Sequence of chain 1.A:
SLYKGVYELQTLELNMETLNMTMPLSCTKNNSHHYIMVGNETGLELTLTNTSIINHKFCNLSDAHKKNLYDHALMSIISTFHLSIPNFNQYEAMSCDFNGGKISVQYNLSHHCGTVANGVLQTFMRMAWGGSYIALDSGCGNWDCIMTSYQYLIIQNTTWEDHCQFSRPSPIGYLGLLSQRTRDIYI

A protein and the small-molecule ligand that binds it are described below.
Small molecule (SMILES): CC(=O)N[C@H]1[C@H](O[C@H]2[C@H](O)[C@@H](NC(C)=O)CO[C@@H]2CO)O[C@H](CO)[C@@H](O[C@@H]2O[C@H](CO)[C@@H](O)[C@H](O[C@H]3O[C@H](CO)[C@@H](O)[C@H](O)[C@@H]3O)[C@@H]2O)[C@@H]1O

Binding-site contacts:
Ligand atom C6 contacts residue SER234 of chain 1.A at 3.7 Å.
Ligand atom O6 contacts residue CYS231 of chain 1.A at 2.6 Å (h-bond).
Ligand atom O7 contacts residue SER234 of chain 1.A at 3.4 Å.
Ligand atom C5 contacts residue TYR134 of chain 1.D at 3.3 Å (hydrophobic).
Ligand atom C7 contacts residue ASN106 of chain 1.D at 3.7 Å.
Ligand atom O7 contacts residue GLY197 of chain 1.A at 3.7 Å.
Ligand atom O6 contacts residue ASP229 of chain 1.A at 2.9 Å (salt-bridge).
Ligand atom C1 contacts residue TYR134 of chain 1.D at 3.6 Å (hydrophobic).
Ligand atom C6 contacts residue PHE233 of chain 1.A at 3.5 Å (hydrophobic).
Ligand atom O7 contacts residue TYR134 of chain 1.D at 3.6 Å.
Ligand atom C8 contacts residue ARG235 of chain 1.A at 3.5 Å.
Ligand atom C2 contacts residue GLN232 of chain 1.A at 3.7 Å.
Ligand atom C8 contacts residue SER237 of chain 1.A at 3.5 Å.
Ligand atom O6 contacts residue GLY132 of chain 1.D at 3.0 Å (h-bond).
Ligand atom N2 contacts residue SER108 of chain 1.D at 3.5 Å.
Ligand atom C8 contacts residue PRO236 of chain 1.A at 3.6 Å (hydrophobic).
Ligand atom C8 contacts residue TYR134 of chain 1.D at 3.6 Å (hydrophobic).
Ligand atom O5 contacts residue CYS231 of chain 1.A at 3.5 Å (h-bond).
Ligand atom O6 contacts residue ARG235 of chain 1.A at 3.3 Å.
Ligand atom O7 contacts residue ARG235 of chain 1.A at 3.3 Å (salt-bridge).
Ligand atom C6 contacts residue GLN232 of chain 1.A at 3.7 Å.
Ligand atom O5 contacts residue TYR134 of chain 1.D at 3.7 Å.
Ligand atom C7 contacts residue ARG235 of chain 1.A at 3.7 Å.
Ligand atom C7 contacts residue TYR134 of chain 1.D at 3.8 Å (hydrophobic).
Ligand atom O3 contacts residue SER234 of chain 1.A at 3.9 Å.
Ligand atom C6 contacts residue CYS231 of chain 1.A at 3.3 Å (hydrophobic).
Ligand atom O2 contacts residue GLN232 of chain 1.A at 2.8 Å (h-bond).
Ligand atom C2 contacts residue ASN106 of chain 1.D at 2.4 Å.
Ligand atom C6 contacts residue GLY132 of chain 1.D at 3.8 Å.
Ligand atom C6 contacts residue ASP229 of chain 1.A at 3.4 Å.
Ligand atom C1 contacts residue ASN106 of chain 1.D at 1.4 Å.
Ligand atom C5 contacts residue ASN106 of chain 1.D at 3.7 Å.
Ligand atom C6 contacts residue ARG235 of chain 1.A at 3.9 Å.
Ligand atom C6 contacts residue TYR134 of chain 1.D at 3.7 Å (hydrophobic).
Ligand atom N2 contacts residue ASN106 of chain 1.D at 2.8 Å (h-bond).
Ligand atom C3 contacts residue ASN106 of chain 1.D at 3.7 Å.
Ligand atom O5 contacts residue ASN106 of chain 1.D at 2.4 Å (h-bond).
Ligand atom C5 contacts residue PHE233 of chain 1.A at 3.4 Å (hydrophobic).
Ligand atom O3 contacts residue ARG235 of chain 1.A at 3.3 Å (salt-bridge).
Ligand atom C6 contacts residue GLN232 of chain 1.A at 3.7 Å.

Sequence of chain 1.D:
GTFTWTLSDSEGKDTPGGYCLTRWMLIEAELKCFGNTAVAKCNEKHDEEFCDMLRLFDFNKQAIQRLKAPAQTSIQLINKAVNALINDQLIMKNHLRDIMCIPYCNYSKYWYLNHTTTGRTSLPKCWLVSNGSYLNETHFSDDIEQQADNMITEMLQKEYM